Binding-site contacts:
Ligand atom C2 contacts residue ALA79 of chain 1.A at 3.8 Å (hydrophobic).
Ligand atom N7 contacts residue ARG33 of chain 1.A at 3.6 Å.
Ligand atom C2 contacts residue ARG33 of chain 1.A at 3.5 Å.
Ligand atom N3 contacts residue ALA79 of chain 1.A at 4.0 Å.
Ligand atom O3P contacts residue ARG33 of chain 1.A at 2.9 Å (salt-bridge).
Ligand atom O2P contacts residue ARG33 of chain 1.A at 3.1 Å (salt-bridge).
Ligand atom N9 contacts residue ARG33 of chain 1.A at 3.9 Å.
Ligand atom N3 contacts residue ARG33 of chain 1.A at 3.5 Å.
Ligand atom O3' contacts residue ASN32 of chain 1.A at 2.8 Å (h-bond).
Ligand atom N1 contacts residue ARG33 of chain 1.A at 3.8 Å.
Ligand atom C5' contacts residue LYS75 of chain 1.A at 3.7 Å.
Ligand atom N1 contacts residue ALA79 of chain 1.A at 3.5 Å.
Ligand atom P contacts residue ARG33 of chain 1.A at 3.3 Å.
Ligand atom C4 contacts residue VAL74 of chain 1.A at 3.5 Å (hydrophobic).
Ligand atom C1' contacts residue VAL74 of chain 1.A at 3.6 Å (hydrophobic).
Ligand atom C2 contacts residue PHE83 of chain 1.A at 3.4 Å (hydrophobic).
Ligand atom O2' contacts residue ARG33 of chain 1.A at 3.5 Å (salt-bridge).
Ligand atom C5 contacts residue ALA79 of chain 1.A at 3.6 Å (hydrophobic).
Ligand atom C8 contacts residue ARG33 of chain 1.A at 3.8 Å.
Ligand atom C6 contacts residue ALA79 of chain 1.A at 3.4 Å (hydrophobic).
Ligand atom C4 contacts residue ALA79 of chain 1.A at 3.9 Å (hydrophobic).
Ligand atom O3' contacts residue LEU10 of chain 1.A at 3.9 Å.
Ligand atom N3 contacts residue VAL74 of chain 1.A at 3.5 Å.
Ligand atom N6 contacts residue ALA79 of chain 1.A at 3.8 Å.
Ligand atom O4' contacts residue VAL74 of chain 1.A at 3.5 Å.
Ligand atom O5' contacts residue LYS75 of chain 1.A at 3.4 Å.
Ligand atom N3 contacts residue PHE83 of chain 1.A at 3.5 Å.
Ligand atom O3P contacts residue THR34 of chain 1.A at 2.9 Å (h-bond).
Ligand atom C4 contacts residue ARG33 of chain 1.A at 3.7 Å.
Ligand atom N9 contacts residue VAL74 of chain 1.A at 3.4 Å.
Ligand atom O2' contacts residue ASN32 of chain 1.A at 3.9 Å.
Ligand atom C6 contacts residue ARG33 of chain 1.A at 3.7 Å.
Ligand atom C4' contacts residue LYS75 of chain 1.A at 3.8 Å.
Ligand atom C5' contacts residue ALA11 of chain 1.A at 3.8 Å (hydrophobic).
Ligand atom O1P contacts residue ASN32 of chain 1.A at 3.1 Å (h-bond).
Ligand atom P contacts residue THR34 of chain 1.A at 3.5 Å.
Ligand atom C5 contacts residue ARG33 of chain 1.A at 3.6 Å.
Ligand atom O1P contacts residue THR34 of chain 1.A at 3.2 Å (h-bond).
Ligand atom C8 contacts residue LYS75 of chain 1.A at 3.9 Å.
Ligand atom O4' contacts residue LYS75 of chain 1.A at 3.2 Å (salt-bridge).

A small-molecule ligand and the protein it binds are described below.
Small molecule (SMILES): Nc1ncnc2c1ncn2[C@@H]1O[C@H](CO)[C@@H](O)[C@H]1OP(=O)(O)O

Sequence of chain 1.A:
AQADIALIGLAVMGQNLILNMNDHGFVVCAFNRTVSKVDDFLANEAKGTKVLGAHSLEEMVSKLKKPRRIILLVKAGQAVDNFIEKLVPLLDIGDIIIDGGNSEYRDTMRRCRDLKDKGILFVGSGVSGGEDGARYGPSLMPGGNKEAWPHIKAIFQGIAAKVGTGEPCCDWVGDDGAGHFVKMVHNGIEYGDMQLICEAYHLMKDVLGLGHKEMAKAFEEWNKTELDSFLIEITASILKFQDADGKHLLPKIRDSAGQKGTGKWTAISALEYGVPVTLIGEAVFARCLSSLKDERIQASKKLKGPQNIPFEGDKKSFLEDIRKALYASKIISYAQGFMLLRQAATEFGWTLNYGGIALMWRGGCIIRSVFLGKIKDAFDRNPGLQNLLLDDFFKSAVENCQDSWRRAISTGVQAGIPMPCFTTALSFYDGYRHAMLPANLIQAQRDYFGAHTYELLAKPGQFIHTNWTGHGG